Sequence of chain 1.R:
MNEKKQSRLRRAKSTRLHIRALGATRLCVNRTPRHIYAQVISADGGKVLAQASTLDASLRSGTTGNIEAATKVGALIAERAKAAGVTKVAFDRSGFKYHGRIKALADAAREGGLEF

Binding-site contacts:
Ligand atom O06 contacts residue MET1 of chain 1.R at 2.5 Å (h-bond).
Ligand atom C09 contacts residue ASN2 of chain 1.R at 3.8 Å.
Ligand atom C04 contacts residue GLU3 of chain 1.R at 3.5 Å.
Ligand atom C05 contacts residue GLU3 of chain 1.R at 3.3 Å.
Ligand atom C01 contacts residue GLU3 of chain 1.R at 4.2 Å.
Ligand atom N33 contacts residue GLU3 of chain 1.R at 3.0 Å (salt-bridge).
Ligand atom N11 contacts residue MET1 of chain 1.R at 4.2 Å.
Ligand atom N11 contacts residue ASN2 of chain 1.R at 4.1 Å.
Ligand atom C29 contacts residue ASN2 of chain 1.R at 4.0 Å.
Ligand atom O06 contacts residue ASN2 of chain 1.R at 4.0 Å.
Ligand atom C31 contacts residue ASN2 of chain 1.R at 3.4 Å.
Ligand atom N08 contacts residue MET1 of chain 1.R at 3.0 Å (h-bond).
Ligand atom N08 contacts residue GLU3 of chain 1.R at 4.1 Å.
Ligand atom C05 contacts residue MET1 of chain 1.R at 3.3 Å (hydrophobic).
Ligand atom C30 contacts residue ASN2 of chain 1.R at 4.2 Å.
Ligand atom O53 contacts residue GLU3 of chain 1.R at 4.0 Å.
Ligand atom C04 contacts residue ASN2 of chain 1.R at 3.8 Å.
Ligand atom N07 contacts residue GLU3 of chain 1.R at 3.6 Å.
Ligand atom C32 contacts residue GLU3 of chain 1.R at 4.2 Å.
Ligand atom C32 contacts residue ASN2 of chain 1.R at 4.3 Å.
Ligand atom C05 contacts residue ASN2 of chain 1.R at 4.4 Å.
Ligand atom C03 contacts residue MET1 of chain 1.R at 4.5 Å (hydrophobic).
Ligand atom N08 contacts residue ASN2 of chain 1.R at 2.8 Å (h-bond).
Ligand atom N33 contacts residue ASN2 of chain 1.R at 4.5 Å.
Ligand atom C09 contacts residue MET1 of chain 1.R at 3.7 Å (hydrophobic).
Ligand atom C04 contacts residue MET1 of chain 1.R at 3.5 Å (hydrophobic).
Ligand atom O06 contacts residue GLU3 of chain 1.R at 3.5 Å.

The small molecule below binds the protein below.
Small molecule (SMILES): NCCC[C@H](N)CC(=O)NCCC[C@H](N)CC(=O)NCCC[C@H](N)CC(=O)N[C@@H]1[C@H](O)[C@@H](OC(N)=O)[C@@H](CO)O[C@H]1NC1=N[C@@H]2C(=O)NC[C@@H](O)[C@H]2N1